Sequence of chain 1.C:
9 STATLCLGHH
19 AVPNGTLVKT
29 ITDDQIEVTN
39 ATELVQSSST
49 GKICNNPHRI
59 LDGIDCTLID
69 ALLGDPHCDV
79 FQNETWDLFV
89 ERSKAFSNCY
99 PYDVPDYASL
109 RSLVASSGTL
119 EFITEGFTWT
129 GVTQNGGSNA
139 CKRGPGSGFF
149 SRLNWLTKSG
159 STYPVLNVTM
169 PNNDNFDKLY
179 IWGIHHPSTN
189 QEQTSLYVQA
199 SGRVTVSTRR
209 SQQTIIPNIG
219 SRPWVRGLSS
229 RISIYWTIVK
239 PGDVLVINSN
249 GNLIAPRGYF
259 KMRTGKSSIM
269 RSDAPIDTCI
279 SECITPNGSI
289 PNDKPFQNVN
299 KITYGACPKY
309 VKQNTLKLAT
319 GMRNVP

Sequence of chain 1.E:
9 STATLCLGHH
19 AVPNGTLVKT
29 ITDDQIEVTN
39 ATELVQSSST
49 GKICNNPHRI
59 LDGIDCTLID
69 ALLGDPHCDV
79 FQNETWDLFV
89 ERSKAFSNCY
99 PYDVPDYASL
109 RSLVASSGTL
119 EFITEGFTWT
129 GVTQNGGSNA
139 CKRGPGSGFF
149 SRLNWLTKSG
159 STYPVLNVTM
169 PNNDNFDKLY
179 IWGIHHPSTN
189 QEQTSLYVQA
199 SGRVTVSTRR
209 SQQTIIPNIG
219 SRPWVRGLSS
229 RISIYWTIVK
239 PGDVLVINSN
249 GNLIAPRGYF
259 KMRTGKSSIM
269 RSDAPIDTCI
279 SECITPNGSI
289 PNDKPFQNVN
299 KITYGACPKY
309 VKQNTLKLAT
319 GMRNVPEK

The protein below binds the small molecule below.
Small molecule (SMILES): CC(=O)N[C@H]1[C@H](O[C@H]2[C@H](O)[C@@H](NC(C)=O)CO[C@@H]2CO)O[C@H](CO)[C@@H](O[C@@H]2O[C@H](CO)[C@@H](O)[C@H](O)[C@@H]2O)[C@@H]1O

Binding-site contacts:
Ligand atom C3 contacts residue TRP222 of chain 1.C at 3.9 Å (hydrophobic).
Ligand atom O5 contacts residue TRP222 of chain 1.C at 4.5 Å.
Ligand atom C7 contacts residue ASN165 of chain 1.E at 3.5 Å.
Ligand atom O7 contacts residue TRP222 of chain 1.C at 3.1 Å (h-bond).
Ligand atom N2 contacts residue ASN165 of chain 1.E at 2.9 Å (h-bond).
Ligand atom O5 contacts residue ASN165 of chain 1.E at 2.4 Å (h-bond).
Ligand atom C3 contacts residue SER219 of chain 1.C at 4.2 Å.
Ligand atom O6 contacts residue TRP222 of chain 1.C at 3.5 Å (h-bond).
Ligand atom C6 contacts residue THR167 of chain 1.E at 3.7 Å.
Ligand atom C4 contacts residue TRP222 of chain 1.C at 4.1 Å (hydrophobic).
Ligand atom C3 contacts residue ASN165 of chain 1.E at 3.9 Å.
Ligand atom C3 contacts residue TRP222 of chain 1.C at 4.4 Å (hydrophobic).
Ligand atom C2 contacts residue ASN165 of chain 1.E at 2.6 Å.
Ligand atom C7 contacts residue TRP222 of chain 1.C at 4.1 Å (hydrophobic).
Ligand atom C1 contacts residue TRP222 of chain 1.C at 4.2 Å (hydrophobic).
Ligand atom C5 contacts residue ASN165 of chain 1.E at 3.6 Å.
Ligand atom C4 contacts residue TRP222 of chain 1.C at 4.4 Å (hydrophobic).
Ligand atom C6 contacts residue TRP222 of chain 1.C at 3.7 Å (hydrophobic).
Ligand atom O6 contacts residue THR167 of chain 1.E at 3.2 Å.
Ligand atom C1 contacts residue SER219 of chain 1.C at 4.3 Å.
Ligand atom O3 contacts residue TRP222 of chain 1.C at 3.8 Å.
Ligand atom O7 contacts residue ASN165 of chain 1.E at 3.9 Å.
Ligand atom N2 contacts residue SER219 of chain 1.C at 3.2 Å (h-bond).
Ligand atom C5 contacts residue TRP222 of chain 1.C at 3.5 Å (hydrophobic).
Ligand atom C7 contacts residue SER219 of chain 1.C at 4.1 Å.
Ligand atom C8 contacts residue SER219 of chain 1.C at 4.0 Å.
Ligand atom O4 contacts residue TRP222 of chain 1.C at 4.3 Å.
Ligand atom C1 contacts residue ASN165 of chain 1.E at 1.4 Å.
Ligand atom C8 contacts residue THR167 of chain 1.E at 4.2 Å.
Ligand atom C2 contacts residue TRP222 of chain 1.C at 4.1 Å (hydrophobic).
Ligand atom C2 contacts residue TRP222 of chain 1.C at 4.3 Å (hydrophobic).
Ligand atom C4 contacts residue ASN165 of chain 1.E at 4.2 Å.
Ligand atom O7 contacts residue PRO221 of chain 1.C at 3.8 Å.
Ligand atom C2 contacts residue SER219 of chain 1.C at 4.1 Å.